This protein binds this small molecule.
Small molecule (SMILES): Nc1nc2c(ncn2[C@@H]2O[C@H](CO[P](=O)(O)O[P](=O)(O)NP(=O)(O)O)[C@@H](O)[C@H]2O)c(=O)[nH]1

Binding-site contacts:
Ligand atom C8 contacts residue ALA18 of chain 1.B at 3.5 Å (hydrophobic).
Ligand atom O1A contacts residue ALA18 of chain 1.B at 2.9 Å (h-bond).
Ligand atom N3B contacts residue LYS16 of chain 1.B at 3.5 Å (salt-bridge).
Ligand atom N2 contacts residue LEU120 of chain 1.B at 3.4 Å.
Ligand atom N2 contacts residue ASP119 of chain 1.B at 2.9 Å (salt-bridge).
Ligand atom O3G contacts residue LYS16 of chain 1.B at 3.2 Å (salt-bridge).
Ligand atom O1B contacts residue GLY15 of chain 1.B at 2.8 Å (h-bond).
Ligand atom O3A contacts residue GLY13 of chain 1.B at 3.6 Å.
Ligand atom C6 contacts residue LYS117 of chain 1.B at 3.7 Å.
Ligand atom O6 contacts residue SER145 of chain 1.B at 3.3 Å.
Ligand atom O3G contacts residue GLY12 of chain 1.B at 3.5 Å.
Ligand atom O1B contacts residue VAL14 of chain 1.B at 3.3 Å (h-bond).
Ligand atom N7 contacts residue ALA18 of chain 1.B at 3.5 Å.
Ligand atom N3B contacts residue GLY13 of chain 1.B at 2.8 Å (h-bond).
Ligand atom O2G contacts residue MG1 of chain 1.F at 2.4 Å.
Ligand atom PB contacts residue LYS16 of chain 1.B at 3.3 Å.
Ligand atom C6 contacts residue ASP119 of chain 1.B at 3.5 Å.
Ligand atom N7 contacts residue ASN116 of chain 1.B at 3.3 Å (h-bond).
Ligand atom O1A contacts residue GLY15 of chain 1.B at 3.3 Å.
Ligand atom O6 contacts residue LYS117 of chain 1.B at 3.6 Å.
Ligand atom O2B contacts residue SER17 of chain 1.B at 3.5 Å.
Ligand atom O6 contacts residue LYS147 of chain 1.B at 3.3 Å (salt-bridge).
Ligand atom C4 contacts residue PHE28 of chain 1.B at 3.6 Å (hydrophobic).
Ligand atom O6 contacts residue ALA146 of chain 1.B at 2.7 Å (h-bond).
Ligand atom O3G contacts residue GLY60 of chain 1.B at 3.0 Å (h-bond).
Ligand atom O2G contacts residue LYS16 of chain 1.B at 3.5 Å (salt-bridge).
Ligand atom O1A contacts residue SER17 of chain 1.B at 3.5 Å (h-bond).
Ligand atom C2 contacts residue ASP119 of chain 1.B at 3.5 Å.
Ligand atom O2B contacts residue MG1 of chain 1.F at 2.6 Å.
Ligand atom O6 contacts residue ASN116 of chain 1.B at 3.6 Å (h-bond).
Ligand atom PG contacts residue GLY13 of chain 1.B at 3.7 Å.
Ligand atom O3G contacts residue GLY13 of chain 1.B at 3.5 Å (h-bond).
Ligand atom O3A contacts residue GLY15 of chain 1.B at 3.3 Å (h-bond).
Ligand atom PG contacts residue LYS16 of chain 1.B at 3.6 Å.
Ligand atom O1B contacts residue LYS16 of chain 1.B at 2.6 Å (salt-bridge).
Ligand atom N1 contacts residue ASP119 of chain 1.B at 2.7 Å (salt-bridge).
Ligand atom O2' contacts residue PHE28 of chain 1.B at 3.3 Å.
Ligand atom O2' contacts residue VAL29 of chain 1.B at 2.7 Å (h-bond).
Ligand atom C2' contacts residue VAL29 of chain 1.B at 3.5 Å (hydrophobic).
Ligand atom O6 contacts residue ASP119 of chain 1.B at 3.5 Å (salt-bridge).

Sequence of chain 1.B:
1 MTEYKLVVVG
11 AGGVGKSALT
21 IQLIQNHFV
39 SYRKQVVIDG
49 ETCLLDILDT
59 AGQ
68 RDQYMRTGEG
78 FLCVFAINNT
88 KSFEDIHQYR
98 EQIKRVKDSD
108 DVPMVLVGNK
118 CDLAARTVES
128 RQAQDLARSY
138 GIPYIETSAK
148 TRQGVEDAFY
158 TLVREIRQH